Sequence of chain 1.A:
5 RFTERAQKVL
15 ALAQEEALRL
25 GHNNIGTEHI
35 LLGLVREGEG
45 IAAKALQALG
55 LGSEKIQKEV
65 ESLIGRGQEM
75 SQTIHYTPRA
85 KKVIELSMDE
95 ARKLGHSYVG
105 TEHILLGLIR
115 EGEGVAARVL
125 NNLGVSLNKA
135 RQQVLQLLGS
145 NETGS

The protein below binds the small molecule below.
Small molecule (SMILES): [H]/N=C(/NCCC[C@H](N)C(=O)O)NP(=O)(O)O

Binding-site contacts:
Ligand atom CD contacts residue THR81 of chain 1.A at 4.1 Å.
Ligand atom P contacts residue GLY30 of chain 1.A at 4.2 Å.
Ligand atom P contacts residue THR31 of chain 1.A at 3.8 Å.
Ligand atom O3P contacts residue ARG83 of chain 1.A at 2.6 Å (salt-bridge).
Ligand atom NH2 contacts residue THR31 of chain 1.A at 4.0 Å.
Ligand atom O1P contacts residue THR31 of chain 1.A at 2.8 Å (h-bond).
Ligand atom CD contacts residue ASN28 of chain 1.A at 4.0 Å.
Ligand atom O2P contacts residue GLY118 of chain 1.A at 3.2 Å.
Ligand atom O2P contacts residue GLU32 of chain 1.A at 3.9 Å.
Ligand atom NE contacts residue ARG83 of chain 1.A at 4.3 Å.
Ligand atom CZ contacts residue THR81 of chain 1.A at 3.9 Å.
Ligand atom CZ contacts residue VAL119 of chain 1.A at 4.0 Å (hydrophobic).
Ligand atom NE contacts residue THR81 of chain 1.A at 3.7 Å.
Ligand atom NH2 contacts residue VAL119 of chain 1.A at 3.6 Å.
Ligand atom NH2 contacts residue THR81 of chain 1.A at 4.2 Å.
Ligand atom NH1 contacts residue VAL119 of chain 1.A at 4.0 Å.
Ligand atom O1P contacts residue ALA84 of chain 1.A at 4.0 Å.
Ligand atom O contacts residue ARG83 of chain 1.A at 4.4 Å.
Ligand atom P contacts residue VAL119 of chain 1.A at 4.2 Å.
Ligand atom NH2 contacts residue GLY30 of chain 1.A at 3.9 Å.
Ligand atom O1P contacts residue ARG83 of chain 1.A at 3.8 Å.
Ligand atom CG contacts residue ASN28 of chain 1.A at 3.9 Å.
Ligand atom CG contacts residue THR81 of chain 1.A at 3.8 Å.
Ligand atom P contacts residue THR81 of chain 1.A at 3.8 Å.
Ligand atom P contacts residue ARG83 of chain 1.A at 3.5 Å.
Ligand atom P contacts residue GLU32 of chain 1.A at 3.9 Å.
Ligand atom O1P contacts residue THR81 of chain 1.A at 2.6 Å (h-bond).
Ligand atom O2P contacts residue VAL119 of chain 1.A at 2.9 Å (h-bond).
Ligand atom O1P contacts residue GLY30 of chain 1.A at 3.2 Å.
Ligand atom O2P contacts residue THR31 of chain 1.A at 2.7 Å (h-bond).
Ligand atom NH2 contacts residue GLU32 of chain 1.A at 2.9 Å (salt-bridge).
Ligand atom CZ contacts residue GLU32 of chain 1.A at 3.7 Å.
Ligand atom O1P contacts residue GLU32 of chain 1.A at 4.1 Å.
Ligand atom NH1 contacts residue GLU32 of chain 1.A at 2.9 Å (salt-bridge).
Ligand atom O2P contacts residue ARG83 of chain 1.A at 3.3 Å (salt-bridge).
Ligand atom O3P contacts residue THR81 of chain 1.A at 4.0 Å.